The small molecule below binds the protein below.
Small molecule (SMILES): CC1=C(/C=C/C(C)=C/C=C/C(C)=C/C=O)C(C)(C)CCC1

Sequence of chain 1.B:
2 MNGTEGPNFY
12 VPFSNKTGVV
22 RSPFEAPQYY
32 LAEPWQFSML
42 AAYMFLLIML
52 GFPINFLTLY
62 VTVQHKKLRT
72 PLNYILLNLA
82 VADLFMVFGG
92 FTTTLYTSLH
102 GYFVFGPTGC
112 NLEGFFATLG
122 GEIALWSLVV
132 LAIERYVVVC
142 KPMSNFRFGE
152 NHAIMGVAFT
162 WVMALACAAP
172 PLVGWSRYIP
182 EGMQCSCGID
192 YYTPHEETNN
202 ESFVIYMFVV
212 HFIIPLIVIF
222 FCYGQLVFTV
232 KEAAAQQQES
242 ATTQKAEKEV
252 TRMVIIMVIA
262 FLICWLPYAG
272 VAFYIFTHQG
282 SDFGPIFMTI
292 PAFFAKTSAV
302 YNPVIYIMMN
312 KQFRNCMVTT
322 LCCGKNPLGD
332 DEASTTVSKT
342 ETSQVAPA

Binding-site contacts:
Ligand atom C3 contacts residue PHE262 of chain 1.B at 3.8 Å (hydrophobic).
Ligand atom C19 contacts residue THR119 of chain 1.B at 3.4 Å.
Ligand atom C14 contacts residue ALA118 of chain 1.B at 3.6 Å (hydrophobic).
Ligand atom C10 contacts residue THR119 of chain 1.B at 3.5 Å.
Ligand atom C8 contacts residue TRP266 of chain 1.B at 3.7 Å (hydrophobic).
Ligand atom C9 contacts residue THR119 of chain 1.B at 3.4 Å.
Ligand atom C14 contacts residue GLU114 of chain 1.B at 3.7 Å.
Ligand atom C11 contacts residue CYS188 of chain 1.B at 3.6 Å (hydrophobic).
Ligand atom C11 contacts residue THR119 of chain 1.B at 3.6 Å.
Ligand atom C11 contacts residue TYR269 of chain 1.B at 3.7 Å (hydrophobic).
Ligand atom C6 contacts residue GLU123 of chain 1.B at 3.8 Å.
Ligand atom C12 contacts residue ALA118 of chain 1.B at 3.4 Å (hydrophobic).
Ligand atom C18 contacts residue GLY122 of chain 1.B at 3.5 Å.
Ligand atom C20 contacts residue TYR269 of chain 1.B at 3.6 Å (hydrophobic).
Ligand atom C4 contacts residue PHE262 of chain 1.B at 3.5 Å (hydrophobic).
Ligand atom C4 contacts residue GLU123 of chain 1.B at 3.9 Å.
Ligand atom C16 contacts residue GLU123 of chain 1.B at 3.8 Å.
Ligand atom C5 contacts residue TRP266 of chain 1.B at 3.7 Å (hydrophobic).
Ligand atom C17 contacts residue ALA270 of chain 1.B at 3.6 Å (hydrophobic).
Ligand atom C9 contacts residue TYR269 of chain 1.B at 3.7 Å (hydrophobic).
Ligand atom C16 contacts residue MET208 of chain 1.B at 3.8 Å (hydrophobic).
Ligand atom C4 contacts residue TRP266 of chain 1.B at 3.8 Å (hydrophobic).
Ligand atom C5 contacts residue GLU123 of chain 1.B at 3.5 Å.
Ligand atom C18 contacts residue GLU123 of chain 1.B at 3.6 Å.
Ligand atom C19 contacts residue ILE190 of chain 1.B at 3.7 Å (hydrophobic).
Ligand atom C14 contacts residue CYS188 of chain 1.B at 3.8 Å (hydrophobic).
Ligand atom C15 contacts residue SER187 of chain 1.B at 3.8 Å.
Ligand atom C18 contacts residue TRP266 of chain 1.B at 3.8 Å (hydrophobic).
Ligand atom C15 contacts residue GLU114 of chain 1.B at 3.6 Å.
Ligand atom C13 contacts residue LYS297 of chain 1.B at 3.6 Å.
Ligand atom C14 contacts residue LYS297 of chain 1.B at 2.4 Å.
Ligand atom C15 contacts residue LYS297 of chain 1.B at 1.3 Å.
Ligand atom C12 contacts residue CYS188 of chain 1.B at 3.1 Å (hydrophobic).
Ligand atom C16 contacts residue HIS212 of chain 1.B at 3.8 Å.
Ligand atom C19 contacts residue TYR192 of chain 1.B at 3.3 Å (hydrophobic).
Ligand atom C13 contacts residue ALA118 of chain 1.B at 3.6 Å (hydrophobic).
Ligand atom C15 contacts residue ALA293 of chain 1.B at 3.2 Å (hydrophobic).
Ligand atom C2 contacts residue PHE213 of chain 1.B at 3.4 Å (hydrophobic).
Ligand atom C20 contacts residue ALA293 of chain 1.B at 3.7 Å (hydrophobic).
Ligand atom C3 contacts residue PHE213 of chain 1.B at 3.6 Å (hydrophobic).